Binding-site contacts:
Ligand atom C21 contacts residue ILE132 of chain 1.B at 3.6 Å (hydrophobic).
Ligand atom C33 contacts residue HIS240 of chain 1.B at 3.5 Å.
Ligand atom C9 contacts residue PHE134 of chain 1.B at 3.6 Å (hydrophobic).
Ligand atom C42 contacts residue THR121 of chain 1.B at 3.6 Å.
Ligand atom O3 contacts residue ARG124 of chain 1.B at 3.2 Å (salt-bridge).
Ligand atom C32 contacts residue TRP262 of chain 1.B at 3.5 Å (hydrophobic).
Ligand atom F40 contacts residue GLN243 of chain 1.B at 3.6 Å.
Ligand atom C17 contacts residue PHE145 of chain 1.B at 3.5 Å (hydrophobic).
Ligand atom C20 contacts residue PHE159 of chain 1.B at 3.6 Å (hydrophobic).
Ligand atom C18 contacts residue PHE145 of chain 1.B at 3.6 Å (hydrophobic).
Ligand atom C21 contacts residue ILE158 of chain 1.B at 3.6 Å (hydrophobic).
Ligand atom C29 contacts residue PHE76 of chain 1.B at 3.6 Å (hydrophobic).
Ligand atom C33 contacts residue TRP262 of chain 1.B at 3.3 Å (hydrophobic).
Ligand atom C4 contacts residue ASN44 of chain 1.B at 3.5 Å.
Ligand atom C2 contacts residue LEU135 of chain 1.B at 3.6 Å (hydrophobic).
Ligand atom C7 contacts residue LEU79 of chain 1.B at 3.2 Å (hydrophobic).
Ligand atom F40 contacts residue LEU247 of chain 1.B at 3.6 Å.
Ligand atom F39 contacts residue HIS240 of chain 1.B at 3.4 Å.
Ligand atom C8 contacts residue PHE134 of chain 1.B at 3.6 Å (hydrophobic).
Ligand atom O3 contacts residue LEU135 of chain 1.B at 2.8 Å (h-bond).
Ligand atom C25 contacts residue THR121 of chain 1.B at 3.2 Å.
Ligand atom C21 contacts residue PHE159 of chain 1.B at 3.6 Å (hydrophobic).
Ligand atom C22 contacts residue PHE145 of chain 1.B at 3.6 Å (hydrophobic).
Ligand atom C41 contacts residue THR121 of chain 1.B at 3.6 Å.
Ligand atom C41 contacts residue MET117 of chain 1.B at 3.7 Å (hydrophobic).
Ligand atom O1 contacts residue ARG124 of chain 1.B at 3.1 Å (salt-bridge).
Ligand atom C9 contacts residue SER83 of chain 1.B at 3.7 Å.
Ligand atom C24 contacts residue THR121 of chain 1.B at 3.1 Å.
Ligand atom C2 contacts residue ASN44 of chain 1.B at 3.6 Å.
Ligand atom C41 contacts residue PHE134 of chain 1.B at 3.5 Å (hydrophobic).
Ligand atom F38 contacts residue LEU247 of chain 1.B at 3.5 Å.
Ligand atom C25 contacts residue MET117 of chain 1.B at 3.6 Å (hydrophobic).
Ligand atom O1 contacts residue ASN44 of chain 1.B at 2.9 Å (h-bond).
Ligand atom C11 contacts residue PHE134 of chain 1.B at 3.3 Å (hydrophobic).
Ligand atom O10 contacts residue LEU79 of chain 1.B at 3.7 Å.
Ligand atom F40 contacts residue LEU150 of chain 1.B at 3.7 Å.
Ligand atom C2 contacts residue ARG124 of chain 1.B at 3.2 Å.
Ligand atom C12 contacts residue PHE76 of chain 1.B at 3.5 Å (hydrophobic).
Ligand atom O3 contacts residue PHE134 of chain 1.B at 3.3 Å.
Ligand atom F38 contacts residue LEU254 of chain 1.B at 3.3 Å.

Sequence of chain 1.B:
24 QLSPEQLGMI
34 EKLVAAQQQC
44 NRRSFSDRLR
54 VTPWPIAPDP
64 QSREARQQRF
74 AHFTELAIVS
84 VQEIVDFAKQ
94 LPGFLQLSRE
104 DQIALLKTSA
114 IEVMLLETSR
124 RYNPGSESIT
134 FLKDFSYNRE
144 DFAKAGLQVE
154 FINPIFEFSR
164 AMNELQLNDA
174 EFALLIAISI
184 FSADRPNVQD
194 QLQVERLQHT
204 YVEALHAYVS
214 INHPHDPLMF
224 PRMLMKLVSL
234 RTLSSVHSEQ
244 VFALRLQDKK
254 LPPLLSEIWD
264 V

This small molecule binds to this protein.
Small molecule (SMILES): O=C(O)Cn1ccc2c(OCCCN(Cc3cccc(C(F)(F)F)c3Cl)CC(c3ccccc3)c3ccccc3)cccc21